Binding-site contacts:
Ligand atom C contacts residue LYS199 of chain 1.A at 2.2 Å.
Ligand atom O contacts residue ASP177 of chain 1.A at 3.3 Å (salt-bridge).
Ligand atom C4 contacts residue GLU136 of chain 1.A at 3.2 Å.
Ligand atom C4 contacts residue TYR179 of chain 1.A at 3.7 Å (hydrophobic).
Ligand atom C contacts residue ASP177 of chain 1.A at 3.5 Å.
Ligand atom C7 contacts residue GLU136 of chain 1.A at 3.9 Å.
Ligand atom C6 contacts residue ASP177 of chain 1.A at 4.3 Å.
Ligand atom C6 contacts residue GLU136 of chain 1.A at 3.7 Å.
Ligand atom C2 contacts residue GLU136 of chain 1.A at 4.1 Å.
Ligand atom C5 contacts residue GLU136 of chain 1.A at 3.4 Å.
Ligand atom C3 contacts residue TYR179 of chain 1.A at 3.5 Å (hydrophobic).
Ligand atom C3 contacts residue GLU136 of chain 1.A at 3.6 Å.
Ligand atom C3 contacts residue ASP177 of chain 1.A at 3.7 Å.
Ligand atom C1 contacts residue LYS199 of chain 1.A at 4.2 Å.
Ligand atom C1 contacts residue ASP177 of chain 1.A at 2.9 Å.
Ligand atom C7 contacts residue LYS199 of chain 1.A at 3.1 Å.
Ligand atom C contacts residue GLU136 of chain 1.A at 4.5 Å.
Ligand atom C1 contacts residue LEU158 of chain 1.A at 4.4 Å (hydrophobic).
Ligand atom N1 contacts residue LYS199 of chain 1.A at 3.2 Å (salt-bridge).
Ligand atom C2 contacts residue LYS199 of chain 1.A at 4.2 Å.
Ligand atom C6 contacts residue LYS199 of chain 1.A at 3.5 Å.
Ligand atom N1 contacts residue ASP177 of chain 1.A at 3.1 Å (salt-bridge).
Ligand atom O contacts residue LEU158 of chain 1.A at 3.5 Å.
Ligand atom C7 contacts residue ASP177 of chain 1.A at 3.4 Å.
Ligand atom C2 contacts residue ASP177 of chain 1.A at 3.1 Å.
Ligand atom C2 contacts residue TYR179 of chain 1.A at 4.4 Å (hydrophobic).

This protein binds this small molecule.
Small molecule (SMILES): NC1=NC(=O)c2ccccc21

Sequence of chain 1.A:
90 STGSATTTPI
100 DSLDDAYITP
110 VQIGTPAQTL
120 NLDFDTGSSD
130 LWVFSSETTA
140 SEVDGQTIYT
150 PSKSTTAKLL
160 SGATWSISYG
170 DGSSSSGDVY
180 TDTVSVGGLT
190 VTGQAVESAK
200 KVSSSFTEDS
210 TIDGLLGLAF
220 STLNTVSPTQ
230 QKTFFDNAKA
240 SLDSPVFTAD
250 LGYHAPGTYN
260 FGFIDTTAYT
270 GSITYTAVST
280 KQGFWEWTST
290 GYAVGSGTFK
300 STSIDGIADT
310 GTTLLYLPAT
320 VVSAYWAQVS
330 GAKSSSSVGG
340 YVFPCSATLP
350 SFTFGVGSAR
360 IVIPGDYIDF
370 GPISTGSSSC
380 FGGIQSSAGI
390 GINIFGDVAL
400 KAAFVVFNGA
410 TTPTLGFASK